Sequence of chain 53.A:
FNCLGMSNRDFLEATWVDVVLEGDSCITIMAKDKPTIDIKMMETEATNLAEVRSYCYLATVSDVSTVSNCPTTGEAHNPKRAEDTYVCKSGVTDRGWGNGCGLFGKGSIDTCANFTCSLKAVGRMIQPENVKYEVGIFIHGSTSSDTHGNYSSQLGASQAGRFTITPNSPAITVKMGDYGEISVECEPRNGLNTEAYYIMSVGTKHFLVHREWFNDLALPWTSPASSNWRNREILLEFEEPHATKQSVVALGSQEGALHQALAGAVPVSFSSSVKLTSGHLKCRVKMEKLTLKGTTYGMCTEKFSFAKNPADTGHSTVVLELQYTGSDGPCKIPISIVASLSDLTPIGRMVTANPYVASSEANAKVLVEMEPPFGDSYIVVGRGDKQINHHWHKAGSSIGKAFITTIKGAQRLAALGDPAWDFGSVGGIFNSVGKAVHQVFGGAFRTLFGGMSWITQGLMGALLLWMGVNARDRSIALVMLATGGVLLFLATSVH

Binding-site contacts:
Ligand atom O7 contacts residue ASN154 of chain 53.A at 3.8 Å.
Ligand atom C3 contacts residue ASN154 of chain 53.A at 3.8 Å.
Ligand atom O5 contacts residue ASN154 of chain 53.A at 2.4 Å (h-bond).
Ligand atom C7 contacts residue ASN154 of chain 53.A at 3.5 Å.
Ligand atom C4 contacts residue ASN154 of chain 53.A at 4.2 Å.
Ligand atom C2 contacts residue ASN154 of chain 53.A at 2.5 Å.
Ligand atom C8 contacts residue ASN154 of chain 53.A at 4.2 Å.
Ligand atom C5 contacts residue ASN154 of chain 53.A at 3.7 Å.
Ligand atom N2 contacts residue ASN154 of chain 53.A at 2.9 Å (h-bond).
Ligand atom C1 contacts residue ASN154 of chain 53.A at 1.4 Å.
Ligand atom C1 contacts residue SER156 of chain 53.A at 4.3 Å.

A small-molecule ligand and the protein it binds are described below.
Small molecule (SMILES): CC(=O)N[C@@H]1[C@@H](O)[C@H](O)[C@@H](CO)O[C@H]1O